Binding-site contacts:
Ligand atom C12 contacts residue ILE116 of chain 2.C at 3.7 Å (hydrophobic).
Ligand atom C12 contacts residue PHE53 of chain 2.C at 3.9 Å (hydrophobic).
Ligand atom O contacts residue ILE116 of chain 2.C at 4.5 Å.
Ligand atom C4 contacts residue ILE116 of chain 2.C at 3.8 Å (hydrophobic).
Ligand atom C1 contacts residue VAL57 of chain 2.C at 4.0 Å (hydrophobic).
Ligand atom N contacts residue ILE116 of chain 2.C at 3.9 Å.
Ligand atom C12 contacts residue PRO52 of chain 2.C at 3.8 Å (hydrophobic).
Ligand atom C7 contacts residue TRP51 of chain 2.C at 4.0 Å (hydrophobic).
Ligand atom C11 contacts residue ILE116 of chain 2.C at 3.8 Å (hydrophobic).
Ligand atom O contacts residue CYS106 of chain 2.C at 4.1 Å.
Ligand atom C10 contacts residue ILE116 of chain 2.C at 3.9 Å (hydrophobic).
Ligand atom C2 contacts residue ASN110 of chain 2.C at 3.4 Å.
Ligand atom C1 contacts residue TYR67 of chain 2.C at 4.2 Å (hydrophobic).
Ligand atom C1 contacts residue ASN110 of chain 2.C at 4.2 Å.
Ligand atom C6 contacts residue TRP51 of chain 2.C at 4.5 Å (hydrophobic).
Ligand atom C10 contacts residue LEU62 of chain 2.C at 4.0 Å (hydrophobic).
Ligand atom C9 contacts residue PRO52 of chain 2.C at 3.5 Å (hydrophobic).
Ligand atom C7 contacts residue LEU62 of chain 2.C at 4.3 Å (hydrophobic).
Ligand atom C7 contacts residue PRO52 of chain 2.C at 4.0 Å (hydrophobic).
Ligand atom C1 contacts residue TYR109 of chain 2.C at 4.2 Å (hydrophobic).
Ligand atom C11 contacts residue VAL57 of chain 2.C at 4.0 Å (hydrophobic).
Ligand atom C3 contacts residue ASN110 of chain 2.C at 3.5 Å.
Ligand atom C5 contacts residue ILE116 of chain 2.C at 3.7 Å (hydrophobic).
Ligand atom C8 contacts residue LEU62 of chain 2.C at 4.2 Å (hydrophobic).
Ligand atom C12 contacts residue VAL57 of chain 2.C at 4.0 Å (hydrophobic).
Ligand atom C4 contacts residue ASN110 of chain 2.C at 4.4 Å.
Ligand atom C5 contacts residue LEU62 of chain 2.C at 4.3 Å (hydrophobic).
Ligand atom O contacts residue VAL57 of chain 2.C at 4.3 Å.
Ligand atom C6 contacts residue LEU62 of chain 2.C at 4.4 Å (hydrophobic).
Ligand atom C10 contacts residue PRO52 of chain 2.C at 4.4 Å (hydrophobic).
Ligand atom C9 contacts residue VAL57 of chain 2.C at 4.2 Å (hydrophobic).
Ligand atom C6 contacts residue PRO52 of chain 2.C at 4.3 Å (hydrophobic).
Ligand atom C1 contacts residue LEU64 of chain 2.C at 3.6 Å (hydrophobic).
Ligand atom O contacts residue ASN110 of chain 2.C at 3.1 Å (h-bond).
Ligand atom C6 contacts residue ILE116 of chain 2.C at 4.4 Å (hydrophobic).
Ligand atom C9 contacts residue LEU62 of chain 2.C at 4.0 Å (hydrophobic).
Ligand atom C1 contacts residue LEU62 of chain 2.C at 3.9 Å (hydrophobic).
Ligand atom N contacts residue VAL57 of chain 2.C at 4.3 Å.
Ligand atom C11 contacts residue ASN110 of chain 2.C at 4.0 Å.
Ligand atom C8 contacts residue PRO52 of chain 2.C at 3.4 Å (hydrophobic).

Sequence of chain 2.C:
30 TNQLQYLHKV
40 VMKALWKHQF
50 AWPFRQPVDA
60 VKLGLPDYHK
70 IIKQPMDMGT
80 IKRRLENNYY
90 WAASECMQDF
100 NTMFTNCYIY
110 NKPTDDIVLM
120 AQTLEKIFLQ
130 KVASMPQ

A protein and the small-molecule ligand that binds it are described below.
Small molecule (SMILES): CC(=O)N1c2ccccc2CC[C@@H]1C